Binding-site contacts:
Ligand atom C18 contacts residue LYS494 of chain 1.A at 3.7 Å.
Ligand atom C11 contacts residue ASN545 of chain 1.A at 3.3 Å.
Ligand atom C1 contacts residue ASP470 of chain 1.A at 3.4 Å.
Ligand atom C3 contacts residue ASP470 of chain 1.A at 3.4 Å.
Ligand atom O4 contacts residue ASP470 of chain 1.A at 2.6 Å (salt-bridge).
Ligand atom S contacts residue GLY76 of chain 1.B at 2.6 Å.
Ligand atom C2 contacts residue ALA542 of chain 1.A at 3.4 Å (hydrophobic).
Ligand atom F contacts residue ASP547 of chain 1.A at 3.1 Å.
Ligand atom O1 contacts residue GLY76 of chain 1.B at 3.7 Å.
Ligand atom F2 contacts residue PRO522 of chain 1.A at 3.5 Å.
Ligand atom N2 contacts residue LYS519 of chain 1.A at 3.6 Å.
Ligand atom O4 contacts residue GLY443 of chain 1.A at 3.6 Å.
Ligand atom O3 contacts residue ASP472 of chain 1.A at 3.0 Å.
Ligand atom O1 contacts residue ASP544 of chain 1.A at 3.6 Å (salt-bridge).
Ligand atom C contacts residue ALA542 of chain 1.A at 3.5 Å (hydrophobic).
Ligand atom O4 contacts residue LYS494 of chain 1.A at 2.8 Å (salt-bridge).
Ligand atom F contacts residue ALA548 of chain 1.A at 3.6 Å.
Ligand atom C18 contacts residue ASP470 of chain 1.A at 3.3 Å.
Ligand atom F1 contacts residue TYR551 of chain 1.A at 3.2 Å.
Ligand atom C12 contacts residue ASN545 of chain 1.A at 3.5 Å.
Ligand atom C contacts residue GLY76 of chain 1.B at 3.6 Å.
Ligand atom N2 contacts residue VAL520 of chain 1.A at 3.1 Å (h-bond).
Ligand atom C7 contacts residue VAL520 of chain 1.A at 3.6 Å (hydrophobic).
Ligand atom O contacts residue ARG481 of chain 1.A at 3.3 Å (salt-bridge).
Ligand atom C2 contacts residue ASP470 of chain 1.A at 3.7 Å.
Ligand atom O contacts residue ALA444 of chain 1.A at 3.0 Å (h-bond).
Ligand atom C17 contacts residue ASP470 of chain 1.A at 3.5 Å.
Ligand atom N4 contacts residue LEU543 of chain 1.A at 3.6 Å.
Ligand atom N contacts residue GLY76 of chain 1.B at 1.4 Å.
Ligand atom O1 contacts residue SO41 of chain 1.E at 3.4 Å (h-bond).
Ligand atom O3 contacts residue ASP470 of chain 1.A at 2.7 Å (salt-bridge).
Ligand atom C8 contacts residue VAL520 of chain 1.A at 3.4 Å (hydrophobic).
Ligand atom O2 contacts residue GLY76 of chain 1.B at 3.0 Å (h-bond).
Ligand atom C1 contacts residue ALA542 of chain 1.A at 3.6 Å (hydrophobic).
Ligand atom C10 contacts residue ALA548 of chain 1.A at 3.6 Å (hydrophobic).
Ligand atom O contacts residue GLY76 of chain 1.B at 3.1 Å (h-bond).
Ligand atom O2 contacts residue GLY443 of chain 1.A at 3.5 Å.
Ligand atom C4 contacts residue LEU543 of chain 1.A at 3.5 Å (hydrophobic).
Ligand atom C8 contacts residue LYS519 of chain 1.A at 3.6 Å.
Ligand atom O contacts residue GLN482 of chain 1.A at 3.2 Å (h-bond).

Sequence of chain 1.A:
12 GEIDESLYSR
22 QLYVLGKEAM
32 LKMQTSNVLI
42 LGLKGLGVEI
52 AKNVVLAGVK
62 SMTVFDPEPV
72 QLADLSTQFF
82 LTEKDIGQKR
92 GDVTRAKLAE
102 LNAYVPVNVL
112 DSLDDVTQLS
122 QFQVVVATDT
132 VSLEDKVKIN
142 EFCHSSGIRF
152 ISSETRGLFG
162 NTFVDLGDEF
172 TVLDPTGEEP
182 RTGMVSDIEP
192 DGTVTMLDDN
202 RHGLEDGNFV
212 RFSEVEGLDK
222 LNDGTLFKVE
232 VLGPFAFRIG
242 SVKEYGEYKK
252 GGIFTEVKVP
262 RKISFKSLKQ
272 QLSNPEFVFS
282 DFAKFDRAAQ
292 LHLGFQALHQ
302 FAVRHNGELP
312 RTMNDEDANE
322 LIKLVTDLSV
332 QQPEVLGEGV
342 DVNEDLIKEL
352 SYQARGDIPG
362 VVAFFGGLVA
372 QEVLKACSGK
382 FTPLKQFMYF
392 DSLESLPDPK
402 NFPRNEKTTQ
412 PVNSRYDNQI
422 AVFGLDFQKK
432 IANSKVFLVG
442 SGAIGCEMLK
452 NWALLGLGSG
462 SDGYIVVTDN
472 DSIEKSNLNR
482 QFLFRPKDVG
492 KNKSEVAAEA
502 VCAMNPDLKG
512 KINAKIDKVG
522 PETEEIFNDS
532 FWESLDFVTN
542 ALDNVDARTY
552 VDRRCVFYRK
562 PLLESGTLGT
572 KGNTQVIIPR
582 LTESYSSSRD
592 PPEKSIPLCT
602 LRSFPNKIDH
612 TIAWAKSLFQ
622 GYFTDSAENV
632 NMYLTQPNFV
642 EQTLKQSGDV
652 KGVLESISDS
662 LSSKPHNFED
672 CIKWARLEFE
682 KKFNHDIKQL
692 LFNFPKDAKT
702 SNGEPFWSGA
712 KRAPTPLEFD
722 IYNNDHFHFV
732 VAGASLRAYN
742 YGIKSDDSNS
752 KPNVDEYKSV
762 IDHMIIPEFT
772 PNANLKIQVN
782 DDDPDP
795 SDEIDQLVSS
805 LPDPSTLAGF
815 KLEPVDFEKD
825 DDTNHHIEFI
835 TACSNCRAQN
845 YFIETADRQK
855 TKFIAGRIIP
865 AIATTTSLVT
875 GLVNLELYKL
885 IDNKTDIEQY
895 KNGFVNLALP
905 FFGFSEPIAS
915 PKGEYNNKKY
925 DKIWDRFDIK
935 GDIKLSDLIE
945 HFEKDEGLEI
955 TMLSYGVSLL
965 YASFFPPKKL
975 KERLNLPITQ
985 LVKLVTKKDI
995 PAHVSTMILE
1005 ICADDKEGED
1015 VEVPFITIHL

Sequence of chain 1.B:
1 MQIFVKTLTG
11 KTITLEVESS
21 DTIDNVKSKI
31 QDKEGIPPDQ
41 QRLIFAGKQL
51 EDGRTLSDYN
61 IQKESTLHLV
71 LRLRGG

A protein and the small-molecule ligand that binds it are described below.
Small molecule (SMILES): NS(=O)(=O)OC[C@H]1C[C@@H](Nc2ccnc3cc(-c4cccc(SC(F)(F)F)c4)nn23)[C@H](O)[C@@H]1O